Sequence of chain 1.B:
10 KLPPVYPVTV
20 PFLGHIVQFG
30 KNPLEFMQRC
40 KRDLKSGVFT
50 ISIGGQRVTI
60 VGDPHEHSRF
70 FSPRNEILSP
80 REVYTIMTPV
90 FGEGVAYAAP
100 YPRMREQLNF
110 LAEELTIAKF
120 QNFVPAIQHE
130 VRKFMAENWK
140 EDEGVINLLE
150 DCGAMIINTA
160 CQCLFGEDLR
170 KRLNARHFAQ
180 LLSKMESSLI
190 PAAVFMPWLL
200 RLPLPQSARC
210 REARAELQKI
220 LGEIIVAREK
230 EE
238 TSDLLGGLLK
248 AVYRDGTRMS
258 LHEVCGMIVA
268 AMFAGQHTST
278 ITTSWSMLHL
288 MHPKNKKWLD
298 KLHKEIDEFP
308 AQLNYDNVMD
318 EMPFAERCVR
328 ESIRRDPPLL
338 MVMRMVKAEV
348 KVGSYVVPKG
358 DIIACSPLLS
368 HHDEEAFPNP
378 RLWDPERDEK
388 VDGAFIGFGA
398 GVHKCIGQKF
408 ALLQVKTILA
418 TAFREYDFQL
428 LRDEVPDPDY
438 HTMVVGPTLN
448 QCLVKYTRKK

Binding-site contacts:
Ligand atom C9 contacts residue MET440 of chain 1.B at 3.5 Å (hydrophobic).
Ligand atom N1 contacts residue ALA271 of chain 1.B at 4.0 Å.
Ligand atom C24 contacts residue TYR96 of chain 1.B at 3.9 Å (hydrophobic).
Ligand atom F1 contacts residue LEU337 of chain 1.B at 3.9 Å.
Ligand atom C26 contacts residue PHE90 of chain 1.B at 3.9 Å (hydrophobic).
Ligand atom C5 contacts residue LEU336 of chain 1.B at 3.7 Å (hydrophobic).
Ligand atom C3 contacts residue LEU336 of chain 1.B at 4.0 Å (hydrophobic).
Ligand atom C27 contacts residue ALA271 of chain 1.B at 4.0 Å (hydrophobic).
Ligand atom C18 contacts residue PRO190 of chain 1.B at 3.7 Å (hydrophobic).
Ligand atom C17 contacts residue PRO202 of chain 1.D at 3.8 Å (hydrophobic).
Ligand atom C23 contacts residue TYR83 of chain 1.B at 3.8 Å (hydrophobic).
Ligand atom C8 contacts residue MET440 of chain 1.B at 3.4 Å (hydrophobic).
Ligand atom C27 contacts residue ALA267 of chain 1.B at 3.7 Å (hydrophobic).
Ligand atom C29 contacts residue TYR96 of chain 1.B at 3.6 Å (hydrophobic).
Ligand atom O1 contacts residue MET440 of chain 1.B at 2.9 Å.
Ligand atom C16 contacts residue PRO202 of chain 1.D at 3.9 Å (hydrophobic).
Ligand atom O2 contacts residue ALA271 of chain 1.B at 3.8 Å.
Ligand atom C11 contacts residue MET440 of chain 1.B at 3.0 Å (hydrophobic).
Ligand atom C21 contacts residue MET86 of chain 1.B at 3.3 Å (hydrophobic).
Ligand atom F3 contacts residue ILE85 of chain 1.B at 4.0 Å.
Ligand atom O1 contacts residue VAL441 of chain 1.B at 3.8 Å.
Ligand atom C1 contacts residue ALA271 of chain 1.B at 3.3 Å (hydrophobic).
Ligand atom N4 contacts residue TYR83 of chain 1.B at 3.5 Å.
Ligand atom N1 contacts residue HEM1 of chain 1.G at 2.2 Å.
Ligand atom F2 contacts residue PRO202 of chain 1.D at 4.0 Å.
Ligand atom F2 contacts residue PHE194 of chain 1.B at 3.0 Å.
Ligand atom C3 contacts residue HEM1 of chain 1.G at 3.0 Å.
Ligand atom C2 contacts residue ALA271 of chain 1.B at 3.1 Å (hydrophobic).
Ligand atom N4 contacts residue TYR96 of chain 1.B at 3.6 Å.
Ligand atom C16 contacts residue PHE28 of chain 1.B at 4.0 Å (hydrophobic).
Ligand atom F2 contacts residue PRO190 of chain 1.B at 3.6 Å.
Ligand atom C22 contacts residue MET86 of chain 1.B at 3.8 Å (hydrophobic).
Ligand atom F1 contacts residue MET338 of chain 1.B at 3.7 Å.
Ligand atom C16 contacts residue PHE194 of chain 1.B at 4.0 Å (hydrophobic).
Ligand atom C17 contacts residue PHE194 of chain 1.B at 3.6 Å (hydrophobic).
Ligand atom C10 contacts residue MET440 of chain 1.B at 3.0 Å (hydrophobic).
Ligand atom C4 contacts residue LEU336 of chain 1.B at 3.6 Å (hydrophobic).
Ligand atom C27 contacts residue PHE90 of chain 1.B at 4.0 Å (hydrophobic).
Ligand atom C2 contacts residue HEM1 of chain 1.G at 3.0 Å.
Ligand atom F1 contacts residue MET440 of chain 1.B at 4.0 Å.

Sequence of chain 1.D:
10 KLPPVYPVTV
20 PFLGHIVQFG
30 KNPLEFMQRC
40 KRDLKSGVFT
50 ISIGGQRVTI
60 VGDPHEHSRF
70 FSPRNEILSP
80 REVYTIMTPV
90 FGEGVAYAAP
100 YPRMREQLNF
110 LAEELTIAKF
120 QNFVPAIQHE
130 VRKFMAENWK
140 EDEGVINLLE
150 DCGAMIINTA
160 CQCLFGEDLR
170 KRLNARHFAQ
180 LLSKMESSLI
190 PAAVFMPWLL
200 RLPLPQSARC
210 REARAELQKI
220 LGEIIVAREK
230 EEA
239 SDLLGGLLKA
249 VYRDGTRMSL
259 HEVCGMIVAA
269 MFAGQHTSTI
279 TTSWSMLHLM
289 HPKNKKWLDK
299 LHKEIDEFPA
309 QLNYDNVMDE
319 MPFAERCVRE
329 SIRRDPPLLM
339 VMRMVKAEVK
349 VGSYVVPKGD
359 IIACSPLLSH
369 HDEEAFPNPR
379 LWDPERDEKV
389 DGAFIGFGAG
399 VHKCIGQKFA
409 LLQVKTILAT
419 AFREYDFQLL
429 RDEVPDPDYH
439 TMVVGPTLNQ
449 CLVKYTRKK

A small-molecule ligand and the protein it binds are described below.
Small molecule (SMILES): O=C(N[C@H](Cc1c[nH]c2ccccc12)C(=O)Nc1ccncc1)c1ccc(-c2cc(F)ccc2F)cc1F